Sequence of chain 41.A:
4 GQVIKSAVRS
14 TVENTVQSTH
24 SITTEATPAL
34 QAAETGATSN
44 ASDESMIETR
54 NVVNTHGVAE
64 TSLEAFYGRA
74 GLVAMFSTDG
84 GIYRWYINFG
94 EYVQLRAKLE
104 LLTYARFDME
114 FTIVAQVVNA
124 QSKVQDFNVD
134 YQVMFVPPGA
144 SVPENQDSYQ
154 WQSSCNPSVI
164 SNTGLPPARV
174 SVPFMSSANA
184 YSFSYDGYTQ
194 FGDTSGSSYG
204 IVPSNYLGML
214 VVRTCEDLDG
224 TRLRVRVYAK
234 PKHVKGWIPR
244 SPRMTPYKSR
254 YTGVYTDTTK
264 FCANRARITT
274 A

The protein below binds the small molecule below.
Small molecule (SMILES): NCC(=O)O

Sequence of chain 42.A:
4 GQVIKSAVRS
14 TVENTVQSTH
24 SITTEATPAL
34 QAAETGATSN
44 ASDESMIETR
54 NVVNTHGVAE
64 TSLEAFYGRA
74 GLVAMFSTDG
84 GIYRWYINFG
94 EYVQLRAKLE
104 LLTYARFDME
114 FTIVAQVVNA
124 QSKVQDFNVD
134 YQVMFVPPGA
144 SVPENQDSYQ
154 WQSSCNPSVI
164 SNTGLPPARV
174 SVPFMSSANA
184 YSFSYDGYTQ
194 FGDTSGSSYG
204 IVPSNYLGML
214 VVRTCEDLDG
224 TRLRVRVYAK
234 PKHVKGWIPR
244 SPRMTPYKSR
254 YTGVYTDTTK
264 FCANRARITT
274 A

Binding-site contacts:
Ligand atom CA contacts residue TRP154 of chain 41.A at 4.3 Å (hydrophobic).
Ligand atom N contacts residue TYR152 of chain 41.A at 4.2 Å.
Ligand atom C contacts residue ARG229 of chain 42.A at 3.7 Å.
Ligand atom C contacts residue MET78 of chain 42.A at 3.6 Å (hydrophobic).
Ligand atom CA contacts residue MET78 of chain 42.A at 4.0 Å (hydrophobic).
Ligand atom C contacts residue ARG216 of chain 41.A at 3.6 Å.
Ligand atom O contacts residue LEU75 of chain 42.A at 3.8 Å.
Ligand atom OXT contacts residue MET78 of chain 42.A at 3.5 Å (h-bond).
Ligand atom C contacts residue CYS1 of chain 42.P at 3.7 Å (hydrophobic).
Ligand atom O contacts residue ARG216 of chain 41.A at 2.9 Å (salt-bridge).
Ligand atom C contacts residue LEU75 of chain 42.A at 4.2 Å (hydrophobic).
Ligand atom C contacts residue TRP154 of chain 41.A at 4.1 Å (hydrophobic).
Ligand atom O contacts residue MET78 of chain 42.A at 3.9 Å.
Ligand atom OXT contacts residue CYS1 of chain 42.P at 4.0 Å.
Ligand atom CA contacts residue LEU75 of chain 42.A at 3.7 Å (hydrophobic).
Ligand atom OXT contacts residue ARG216 of chain 41.A at 3.0 Å (salt-bridge).
Ligand atom O contacts residue TRP154 of chain 41.A at 4.1 Å.
Ligand atom N contacts residue SER151 of chain 41.A at 3.5 Å (h-bond).
Ligand atom O contacts residue ARG229 of chain 42.A at 2.9 Å (salt-bridge).
Ligand atom N contacts residue ASP150 of chain 41.A at 3.4 Å (salt-bridge).
Ligand atom N contacts residue MET78 of chain 42.A at 3.8 Å.
Ligand atom OXT contacts residue ARG229 of chain 42.A at 3.1 Å (salt-bridge).
Ligand atom N contacts residue CYS1 of chain 42.P at 1.3 Å.
Ligand atom CA contacts residue GLN155 of chain 41.A at 4.3 Å.
Ligand atom OXT contacts residue ASP150 of chain 41.A at 4.3 Å.
Ligand atom CA contacts residue CYS1 of chain 42.P at 2.4 Å (hydrophobic).
Ligand atom CA contacts residue SER151 of chain 41.A at 4.0 Å.